A protein and the small-molecule ligand that binds it are described below.
Small molecule (SMILES): CC(=O)N[C@@H]1[C@@H](O)[C@H](O)[C@@H](CO)O[C@H]1O

Sequence of chain 1.B:
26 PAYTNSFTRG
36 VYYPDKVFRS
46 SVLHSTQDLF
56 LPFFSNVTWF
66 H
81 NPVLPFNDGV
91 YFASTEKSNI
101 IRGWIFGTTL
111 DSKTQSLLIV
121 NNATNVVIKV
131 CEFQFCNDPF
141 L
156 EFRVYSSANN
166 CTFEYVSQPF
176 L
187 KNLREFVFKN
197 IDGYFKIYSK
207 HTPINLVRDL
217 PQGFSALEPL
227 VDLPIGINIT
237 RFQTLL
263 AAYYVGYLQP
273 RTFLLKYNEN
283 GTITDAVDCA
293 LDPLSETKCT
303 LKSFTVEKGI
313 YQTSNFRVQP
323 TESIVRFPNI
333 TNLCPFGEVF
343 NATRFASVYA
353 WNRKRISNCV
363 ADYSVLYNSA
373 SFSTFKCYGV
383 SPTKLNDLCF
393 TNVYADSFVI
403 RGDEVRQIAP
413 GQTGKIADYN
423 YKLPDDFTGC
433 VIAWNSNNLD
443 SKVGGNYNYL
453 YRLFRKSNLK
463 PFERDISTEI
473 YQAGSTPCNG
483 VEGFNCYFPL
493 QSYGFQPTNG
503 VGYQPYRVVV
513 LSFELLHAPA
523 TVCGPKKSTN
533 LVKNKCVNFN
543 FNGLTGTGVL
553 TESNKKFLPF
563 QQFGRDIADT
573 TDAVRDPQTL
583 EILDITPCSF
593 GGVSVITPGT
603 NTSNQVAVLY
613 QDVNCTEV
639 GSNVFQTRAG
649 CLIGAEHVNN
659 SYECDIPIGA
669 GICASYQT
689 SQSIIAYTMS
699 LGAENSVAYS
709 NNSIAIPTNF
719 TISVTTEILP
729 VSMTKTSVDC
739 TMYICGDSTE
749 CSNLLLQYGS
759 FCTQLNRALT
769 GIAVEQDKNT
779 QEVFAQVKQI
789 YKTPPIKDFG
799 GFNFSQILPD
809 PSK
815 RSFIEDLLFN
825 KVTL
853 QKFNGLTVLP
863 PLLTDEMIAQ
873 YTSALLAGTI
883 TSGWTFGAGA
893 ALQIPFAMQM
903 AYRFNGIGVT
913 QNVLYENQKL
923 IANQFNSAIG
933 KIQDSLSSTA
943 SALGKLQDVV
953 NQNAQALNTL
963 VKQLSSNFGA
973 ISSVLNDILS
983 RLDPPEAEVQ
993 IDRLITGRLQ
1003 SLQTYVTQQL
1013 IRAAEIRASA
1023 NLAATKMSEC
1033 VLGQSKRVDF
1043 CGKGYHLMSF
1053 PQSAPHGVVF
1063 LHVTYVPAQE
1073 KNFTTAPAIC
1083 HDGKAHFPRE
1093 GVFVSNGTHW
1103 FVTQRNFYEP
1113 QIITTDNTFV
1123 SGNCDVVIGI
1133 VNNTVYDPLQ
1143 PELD

Binding-site contacts:
Ligand atom C2 contacts residue ASN1074 of chain 1.B at 2.4 Å.
Ligand atom O4 contacts residue ALA706 of chain 1.B at 4.1 Å.
Ligand atom O3 contacts residue ALA706 of chain 1.B at 4.4 Å.
Ligand atom C4 contacts residue ASN1074 of chain 1.B at 4.2 Å.
Ligand atom C3 contacts residue ASN1074 of chain 1.B at 3.8 Å.
Ligand atom C5 contacts residue ASN1074 of chain 1.B at 3.7 Å.
Ligand atom C1 contacts residue ASN1074 of chain 1.B at 1.4 Å.
Ligand atom N2 contacts residue ASN1074 of chain 1.B at 2.9 Å (h-bond).
Ligand atom C8 contacts residue ASN1074 of chain 1.B at 4.3 Å.
Ligand atom O5 contacts residue ASN1074 of chain 1.B at 2.4 Å (h-bond).
Ligand atom C3 contacts residue ALA706 of chain 1.B at 4.3 Å (hydrophobic).
Ligand atom C7 contacts residue ASN1074 of chain 1.B at 3.8 Å.